Sequence of chain 1.D:
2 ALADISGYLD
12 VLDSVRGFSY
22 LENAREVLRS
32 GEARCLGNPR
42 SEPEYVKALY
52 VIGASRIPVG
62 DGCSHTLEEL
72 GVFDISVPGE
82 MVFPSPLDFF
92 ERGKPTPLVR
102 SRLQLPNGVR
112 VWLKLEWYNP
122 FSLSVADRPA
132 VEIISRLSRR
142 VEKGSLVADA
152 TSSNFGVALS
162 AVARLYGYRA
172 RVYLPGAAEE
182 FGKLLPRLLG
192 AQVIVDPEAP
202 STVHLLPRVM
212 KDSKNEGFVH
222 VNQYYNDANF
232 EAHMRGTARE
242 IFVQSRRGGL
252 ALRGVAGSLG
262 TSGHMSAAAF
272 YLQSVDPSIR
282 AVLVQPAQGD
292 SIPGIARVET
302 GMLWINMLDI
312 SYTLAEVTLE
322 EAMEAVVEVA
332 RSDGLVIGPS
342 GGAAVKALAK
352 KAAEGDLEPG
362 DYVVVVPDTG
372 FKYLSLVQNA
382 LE

The small molecule below binds the protein below.
Small molecule (SMILES): Cc1ncc(COP(=O)(O)O)c(/C=N/[C@@H](COP(=O)(O)O)C(=O)O)c1O

Binding-site contacts:
Ligand atom P2 contacts residue TYR225 of chain 1.D at 3.3 Å.
Ligand atom O contacts residue SER153 of chain 1.D at 2.7 Å (h-bond).
Ligand atom O3P contacts residue GLY261 of chain 1.D at 3.4 Å.
Ligand atom C6 contacts residue SER259 of chain 1.D at 3.5 Å.
Ligand atom N1 contacts residue PRO368 of chain 1.D at 3.2 Å.
Ligand atom C2A contacts residue ASN155 of chain 1.D at 3.3 Å.
Ligand atom O2P contacts residue SER263 of chain 1.D at 3.1 Å (h-bond).
Ligand atom O7P contacts residue TYR225 of chain 1.D at 2.5 Å (h-bond).
Ligand atom OXT contacts residue THR152 of chain 1.D at 3.0 Å (h-bond).
Ligand atom O6P contacts residue GLY295 of chain 1.D at 3.1 Å (h-bond).
Ligand atom OG contacts residue GLY295 of chain 1.D at 3.2 Å (h-bond).
Ligand atom O5P contacts residue GLY261 of chain 1.D at 2.8 Å.
Ligand atom O2P contacts residue GLY261 of chain 1.D at 2.7 Å (h-bond).
Ligand atom P contacts residue THR262 of chain 1.D at 3.5 Å.
Ligand atom O3 contacts residue ASN155 of chain 1.D at 2.9 Å (h-bond).
Ligand atom O3P contacts residue THR262 of chain 1.D at 2.9 Å (h-bond).
Ligand atom OG contacts residue SER153 of chain 1.D at 3.5 Å (h-bond).
Ligand atom CA contacts residue GLN224 of chain 1.D at 3.5 Å.
Ligand atom O contacts residue THR152 of chain 1.D at 2.5 Å (h-bond).
Ligand atom OXT contacts residue SER154 of chain 1.D at 3.4 Å (h-bond).
Ligand atom O2P contacts residue THR262 of chain 1.D at 3.3 Å (h-bond).
Ligand atom C contacts residue SER153 of chain 1.D at 2.9 Å.
Ligand atom O7P contacts residue THR203 of chain 1.D at 2.7 Å (h-bond).
Ligand atom N1 contacts residue SER341 of chain 1.D at 2.8 Å (h-bond).
Ligand atom O4P contacts residue HIS265 of chain 1.D at 3.2 Å (h-bond).
Ligand atom O5P contacts residue TYR225 of chain 1.D at 3.3 Å.
Ligand atom CB contacts residue GLN224 of chain 1.D at 3.4 Å.
Ligand atom OXT contacts residue SER153 of chain 1.D at 2.7 Å (h-bond).
Ligand atom C contacts residue THR152 of chain 1.D at 3.1 Å.
Ligand atom O5P contacts residue THR262 of chain 1.D at 3.0 Å (h-bond).
Ligand atom O1P contacts residue THR262 of chain 1.D at 3.5 Å (h-bond).
Ligand atom OXT contacts residue ASN155 of chain 1.D at 3.0 Å (h-bond).
Ligand atom C6 contacts residue ILE296 of chain 1.D at 3.4 Å (hydrophobic).
Ligand atom OXT contacts residue PHE156 of chain 1.D at 3.2 Å (h-bond).
Ligand atom O1P contacts residue GLY264 of chain 1.D at 3.4 Å (h-bond).
Ligand atom O contacts residue GLN224 of chain 1.D at 3.1 Å (h-bond).
Ligand atom O1P contacts residue HIS265 of chain 1.D at 3.1 Å (h-bond).
Ligand atom C3 contacts residue GLY295 of chain 1.D at 3.5 Å.
Ligand atom C4 contacts residue GLY295 of chain 1.D at 3.4 Å.
Ligand atom O2P contacts residue GLY264 of chain 1.D at 3.5 Å (h-bond).